Binding-site contacts:
Ligand atom N2 contacts residue ASN577 of chain 1.A at 2.9 Å (h-bond).
Ligand atom C2 contacts residue ASN577 of chain 1.A at 2.4 Å.
Ligand atom O7 contacts residue ASN577 of chain 1.A at 4.2 Å.
Ligand atom O5 contacts residue ASN577 of chain 1.A at 2.4 Å (h-bond).
Ligand atom C3 contacts residue ASN577 of chain 1.A at 3.8 Å.
Ligand atom N2 contacts residue THR470 of chain 1.A at 4.0 Å.
Ligand atom C5 contacts residue THR470 of chain 1.A at 4.5 Å.
Ligand atom C5 contacts residue ASN577 of chain 1.A at 3.7 Å.
Ligand atom C1 contacts residue THR470 of chain 1.A at 3.8 Å.
Ligand atom O5 contacts residue THR470 of chain 1.A at 4.2 Å.
Ligand atom C4 contacts residue ASN577 of chain 1.A at 4.2 Å.
Ligand atom C6 contacts residue LYS762 of chain 1.A at 4.2 Å.
Ligand atom C1 contacts residue ASN577 of chain 1.A at 1.4 Å.
Ligand atom C7 contacts residue ASN577 of chain 1.A at 3.7 Å.
Ligand atom O6 contacts residue LYS762 of chain 1.A at 2.9 Å (salt-bridge).

A small-molecule ligand and the protein it binds are described below.
Small molecule (SMILES): CC(=O)N[C@H]1[C@H](O[C@H]2[C@H](O)[C@@H](NC(C)=O)CO[C@@H]2CO)O[C@H](CO)[C@@H](O)[C@@H]1O

Sequence of chain 1.A:
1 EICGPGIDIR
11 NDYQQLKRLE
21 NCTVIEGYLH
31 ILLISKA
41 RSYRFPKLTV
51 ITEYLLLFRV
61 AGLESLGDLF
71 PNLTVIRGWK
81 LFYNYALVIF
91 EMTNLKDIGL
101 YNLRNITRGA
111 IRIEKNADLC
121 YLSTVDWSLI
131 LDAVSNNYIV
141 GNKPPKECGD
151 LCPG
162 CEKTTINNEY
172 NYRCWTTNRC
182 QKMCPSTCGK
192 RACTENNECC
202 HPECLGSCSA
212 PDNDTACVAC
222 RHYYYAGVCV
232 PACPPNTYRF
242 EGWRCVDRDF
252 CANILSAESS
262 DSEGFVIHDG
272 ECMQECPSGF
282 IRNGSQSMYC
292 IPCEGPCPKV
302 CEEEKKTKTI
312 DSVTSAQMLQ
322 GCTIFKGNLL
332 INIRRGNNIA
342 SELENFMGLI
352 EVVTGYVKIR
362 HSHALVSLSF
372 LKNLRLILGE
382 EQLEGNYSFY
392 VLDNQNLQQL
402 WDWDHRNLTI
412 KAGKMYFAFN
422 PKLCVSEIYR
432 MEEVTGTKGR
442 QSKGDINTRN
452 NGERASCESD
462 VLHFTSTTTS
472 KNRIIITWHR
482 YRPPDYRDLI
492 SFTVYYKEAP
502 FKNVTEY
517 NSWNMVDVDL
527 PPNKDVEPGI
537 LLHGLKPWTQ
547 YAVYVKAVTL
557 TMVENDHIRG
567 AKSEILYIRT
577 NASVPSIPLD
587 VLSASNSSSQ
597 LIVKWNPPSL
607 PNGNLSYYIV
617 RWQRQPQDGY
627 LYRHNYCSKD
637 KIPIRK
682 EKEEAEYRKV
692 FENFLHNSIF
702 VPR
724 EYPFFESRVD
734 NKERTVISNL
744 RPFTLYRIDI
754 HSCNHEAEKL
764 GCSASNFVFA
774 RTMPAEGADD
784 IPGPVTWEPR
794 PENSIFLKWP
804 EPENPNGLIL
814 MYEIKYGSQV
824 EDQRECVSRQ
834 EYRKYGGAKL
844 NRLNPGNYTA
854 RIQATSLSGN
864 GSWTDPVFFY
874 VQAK